The protein below binds the small molecule below.
Small molecule (SMILES): c1cc(SSc2ccncc2)ccn1

Binding-site contacts:
Ligand atom N_1 contacts residue THR283 of chain 1.C at 4.4 Å.
Ligand atom C9 contacts residue ASN275 of chain 1.C at 3.5 Å.
Ligand atom C10 contacts residue PHE96 of chain 1.C at 4.0 Å (hydrophobic).
Ligand atom C6 contacts residue PHE85 of chain 1.C at 4.0 Å (hydrophobic).
Ligand atom C4 contacts residue THR283 of chain 1.C at 3.9 Å.
Ligand atom N_2 contacts residue ASN275 of chain 1.C at 2.8 Å (h-bond).
Ligand atom S_1 contacts residue PHE458 of chain 1.C at 4.0 Å.
Ligand atom C8 contacts residue GLY279 of chain 1.C at 3.9 Å.
Ligand atom C10 contacts residue PHE85 of chain 1.C at 3.5 Å (hydrophobic).
Ligand atom C5 contacts residue THR283 of chain 1.C at 3.4 Å.
Ligand atom C9 contacts residue PHE85 of chain 1.C at 3.8 Å (hydrophobic).
Ligand atom C3 contacts residue HEM1 of chain 1.L at 4.4 Å.
Ligand atom C7 contacts residue ILE278 of chain 1.C at 3.7 Å (hydrophobic).
Ligand atom S_1 contacts residue THR283 of chain 1.C at 4.5 Å.
Ligand atom C7 contacts residue GLY279 of chain 1.C at 3.9 Å.
Ligand atom C2 contacts residue LEU348 of chain 1.C at 4.4 Å (hydrophobic).
Ligand atom C3 contacts residue LEU348 of chain 1.C at 4.2 Å (hydrophobic).
Ligand atom S_1 contacts residue PHE187 of chain 1.C at 3.5 Å.
Ligand atom C9 contacts residue PHE96 of chain 1.C at 3.5 Å (hydrophobic).
Ligand atom N_2 contacts residue ILE278 of chain 1.C at 4.4 Å.
Ligand atom C1 contacts residue HEM1 of chain 1.L at 3.1 Å.
Ligand atom S_2 contacts residue PHE85 of chain 1.C at 3.7 Å.
Ligand atom N_2 contacts residue PHE89 of chain 1.C at 3.7 Å.
Ligand atom N_1 contacts residue HEM1 of chain 1.L at 2.3 Å.
Ligand atom C5 contacts residue HEM1 of chain 1.L at 4.5 Å.
Ligand atom C5 contacts residue GLY279 of chain 1.C at 3.3 Å.
Ligand atom S_2 contacts residue PHE458 of chain 1.C at 3.4 Å.
Ligand atom N_2 contacts residue PHE96 of chain 1.C at 4.5 Å.
Ligand atom C8 contacts residue ASN275 of chain 1.C at 3.2 Å.
Ligand atom C1 contacts residue THR283 of chain 1.C at 3.4 Å.
Ligand atom C6 contacts residue ILE278 of chain 1.C at 4.2 Å (hydrophobic).
Ligand atom C1 contacts residue GLY279 of chain 1.C at 3.4 Å.
Ligand atom C7 contacts residue ASN275 of chain 1.C at 4.1 Å.
Ligand atom C9 contacts residue PHE89 of chain 1.C at 3.5 Å (hydrophobic).
Ligand atom C8 contacts residue ILE278 of chain 1.C at 3.8 Å (hydrophobic).
Ligand atom C5 contacts residue ILE278 of chain 1.C at 4.4 Å (hydrophobic).
Ligand atom C4 contacts residue GLY279 of chain 1.C at 4.2 Å.
Ligand atom N_1 contacts residue GLY279 of chain 1.C at 4.5 Å.
Ligand atom C2 contacts residue HEM1 of chain 1.L at 3.1 Å.

Sequence of chain 1.C:
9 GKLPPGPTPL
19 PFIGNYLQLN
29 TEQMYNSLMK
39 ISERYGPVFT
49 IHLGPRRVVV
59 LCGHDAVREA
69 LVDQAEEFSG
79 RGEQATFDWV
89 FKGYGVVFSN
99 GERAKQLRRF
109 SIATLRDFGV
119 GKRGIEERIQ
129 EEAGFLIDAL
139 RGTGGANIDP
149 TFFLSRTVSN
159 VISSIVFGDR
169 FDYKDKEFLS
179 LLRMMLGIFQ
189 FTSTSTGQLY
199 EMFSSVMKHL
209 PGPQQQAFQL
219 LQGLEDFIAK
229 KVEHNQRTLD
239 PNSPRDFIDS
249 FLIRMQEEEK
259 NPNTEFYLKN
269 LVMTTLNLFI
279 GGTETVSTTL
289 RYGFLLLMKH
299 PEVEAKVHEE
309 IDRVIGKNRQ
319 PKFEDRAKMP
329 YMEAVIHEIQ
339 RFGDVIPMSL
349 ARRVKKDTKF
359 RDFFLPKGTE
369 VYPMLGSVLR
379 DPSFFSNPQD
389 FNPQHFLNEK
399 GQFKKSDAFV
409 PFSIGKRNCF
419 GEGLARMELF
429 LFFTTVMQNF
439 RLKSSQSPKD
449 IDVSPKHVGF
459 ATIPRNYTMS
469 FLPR